This small molecule binds to this protein.
Small molecule (SMILES): Cc1cn([C@H]2C[C@H](O[P](=O)(O)OC[C@H]3O[C@@H](n4ccc(N)nc4=O)C[C@@H]3O[P](=O)(O)OC[C@@H]3CC[C@H](n4ccc(N)nc4=O)O3)[C@@H](CO[P](=O)(O)O[C@H]3C[C@H](n4ccc(N)nc4=O)O[C@@H]3CO[P](=O)(O)O[C@H]3C[C@H](n4cnc5c4NC=NC5N)O[C@@H]3CO[P](=O)(O)O[C@H]3C[C@H](n4cnc5c(=O)[nH]c(N)nc54)O[C@@H]3CO[P](=O)(O)O[C@H]3C[C@H](n4cc(C)c(=O)[nH]c4=O)O[C@@H]3CO[P](=O)(O)O[C@H]3C[C@H](n4ccc(N)nc4=O)O[C@@H]3CO[P](=O)(O)O[C@H]3C[C@H](n4ccc(N)nc4=O)O[C@@H]3CO)O2)c(=O)[nH]c1=O

Binding-site contacts:
Ligand atom OP2 contacts residue ARG345 of chain 1.A at 2.9 Å (salt-bridge).
Ligand atom C2' contacts residue ASN341 of chain 1.A at 3.5 Å.
Ligand atom O4' contacts residue TYR303 of chain 1.A at 3.4 Å (h-bond).
Ligand atom P contacts residue ARG345 of chain 1.A at 3.5 Å.
Ligand atom OP1 contacts residue THR268 of chain 1.A at 2.6 Å (h-bond).
Ligand atom O3' contacts residue ARG294 of chain 1.A at 3.2 Å.
Ligand atom OP1 contacts residue GLU547 of chain 1.A at 3.5 Å (salt-bridge).
Ligand atom C2' contacts residue DCP1 of chain 1.G at 3.0 Å.
Ligand atom O5' contacts residue THR272 of chain 1.A at 3.3 Å (h-bond).
Ligand atom OP1 contacts residue ARG345 of chain 1.A at 2.9 Å (salt-bridge).
Ligand atom OP1 contacts residue THR272 of chain 1.A at 2.8 Å (h-bond).
Ligand atom O2 contacts residue LYS298 of chain 1.A at 3.6 Å.
Ligand atom C1' contacts residue TYR303 of chain 1.A at 3.3 Å (hydrophobic).
Ligand atom C2' contacts residue GLN340 of chain 1.A at 3.4 Å.
Ligand atom C3' contacts residue DCP1 of chain 1.G at 2.9 Å.
Ligand atom OP1 contacts residue ILE344 of chain 1.A at 2.7 Å (h-bond).
Ligand atom O2 contacts residue ASN341 of chain 1.A at 2.8 Å (h-bond).
Ligand atom OP1 contacts residue LYS267 of chain 1.A at 2.8 Å (salt-bridge).
Ligand atom O5' contacts residue ARG345 of chain 1.A at 3.5 Å (salt-bridge).
Ligand atom OP2 contacts residue ARG345 of chain 1.A at 2.9 Å (salt-bridge).
Ligand atom OP1 contacts residue ARG294 of chain 1.A at 3.1 Å (salt-bridge).
Ligand atom O2 contacts residue ARG331 of chain 1.A at 2.8 Å (salt-bridge).
Ligand atom C5' contacts residue GLU547 of chain 1.A at 3.5 Å.
Ligand atom OP1 contacts residue GLN295 of chain 1.A at 3.5 Å.
Ligand atom C4' contacts residue TYR303 of chain 1.A at 3.6 Å (hydrophobic).
Ligand atom O3' contacts residue PRO343 of chain 1.A at 3.6 Å.
Ligand atom C5' contacts residue ILE342 of chain 1.A at 3.1 Å (hydrophobic).
Ligand atom N4 contacts residue DCP1 of chain 1.G at 3.6 Å (h-bond).
Ligand atom OP1 contacts residue THR266 of chain 1.A at 2.9 Å (h-bond).
Ligand atom OP1 contacts residue PRO343 of chain 1.A at 3.5 Å.
Ligand atom P contacts residue ARG294 of chain 1.A at 3.6 Å.
Ligand atom C1' contacts residue ASN341 of chain 1.A at 3.6 Å.
Ligand atom C5' contacts residue THR268 of chain 1.A at 3.6 Å.
Ligand atom OP2 contacts residue ALA274 of chain 1.A at 3.4 Å (h-bond).
Ligand atom O3' contacts residue THR268 of chain 1.A at 3.6 Å.
Ligand atom O4' contacts residue HIS545 of chain 1.A at 3.5 Å.
Ligand atom C4' contacts residue ILE342 of chain 1.A at 3.5 Å (hydrophobic).
Ligand atom OP2 contacts residue ARG419 of chain 1.A at 3.2 Å (salt-bridge).
Ligand atom C1' contacts residue GLN340 of chain 1.A at 3.5 Å.
Ligand atom O4' contacts residue ASN341 of chain 1.A at 3.2 Å.

Sequence of chain 1.A:
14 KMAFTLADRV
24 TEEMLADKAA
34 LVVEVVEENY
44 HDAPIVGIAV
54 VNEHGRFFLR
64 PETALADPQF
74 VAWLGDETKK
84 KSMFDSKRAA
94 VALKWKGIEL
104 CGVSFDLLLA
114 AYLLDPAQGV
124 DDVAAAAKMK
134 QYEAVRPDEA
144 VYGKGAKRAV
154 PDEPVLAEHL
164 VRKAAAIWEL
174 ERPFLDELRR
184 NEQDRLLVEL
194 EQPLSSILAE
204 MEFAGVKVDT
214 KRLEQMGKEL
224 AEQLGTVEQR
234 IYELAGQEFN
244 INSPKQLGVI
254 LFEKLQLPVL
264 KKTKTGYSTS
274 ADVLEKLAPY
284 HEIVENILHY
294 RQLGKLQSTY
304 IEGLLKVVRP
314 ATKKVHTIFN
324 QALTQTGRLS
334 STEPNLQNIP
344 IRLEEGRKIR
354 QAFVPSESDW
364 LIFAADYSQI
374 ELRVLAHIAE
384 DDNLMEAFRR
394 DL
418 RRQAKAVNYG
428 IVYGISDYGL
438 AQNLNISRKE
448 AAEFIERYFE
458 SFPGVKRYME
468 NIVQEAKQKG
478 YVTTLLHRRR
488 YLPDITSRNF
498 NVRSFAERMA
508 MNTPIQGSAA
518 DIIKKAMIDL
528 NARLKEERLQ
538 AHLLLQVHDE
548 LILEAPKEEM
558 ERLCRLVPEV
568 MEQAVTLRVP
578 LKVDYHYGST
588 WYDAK